Binding-site contacts:
Ligand atom C7 contacts residue PRO34 of chain 1.A at 3.8 Å (hydrophobic).
Ligand atom C16 contacts residue PRO34 of chain 1.A at 3.9 Å (hydrophobic).
Ligand atom C18 contacts residue ILE28 of chain 1.A at 3.8 Å (hydrophobic).
Ligand atom C13 contacts residue VAL33 of chain 1.A at 3.7 Å (hydrophobic).
Ligand atom C17 contacts residue PHE29 of chain 1.A at 3.4 Å (hydrophobic).
Ligand atom N contacts residue PRO34 of chain 1.A at 3.9 Å.
Ligand atom C5 contacts residue PHE90 of chain 1.A at 3.9 Å (hydrophobic).
Ligand atom C11 contacts residue TYR83 of chain 1.A at 3.4 Å (hydrophobic).
Ligand atom C8 contacts residue PHE90 of chain 1.A at 3.8 Å (hydrophobic).
Ligand atom O1 contacts residue PRO34 of chain 1.A at 3.6 Å.
Ligand atom N2 contacts residue ILE28 of chain 1.A at 3.6 Å.
Ligand atom C14 contacts residue ILE28 of chain 1.A at 3.5 Å (hydrophobic).
Ligand atom C13 contacts residue PHE90 of chain 1.A at 3.9 Å (hydrophobic).
Ligand atom N1 contacts residue PHE90 of chain 1.A at 4.0 Å.
Ligand atom C11 contacts residue ASN84 of chain 1.A at 3.3 Å.
Ligand atom C12 contacts residue ASN84 of chain 1.A at 4.0 Å.
Ligand atom C17 contacts residue VAL33 of chain 1.A at 4.0 Å (hydrophobic).
Ligand atom O3 contacts residue ASN84 of chain 1.A at 3.2 Å (h-bond).
Ligand atom C9 contacts residue VAL38 of chain 1.A at 3.9 Å (hydrophobic).
Ligand atom C10 contacts residue PHE90 of chain 1.A at 3.6 Å (hydrophobic).
Ligand atom C4 contacts residue PHE90 of chain 1.A at 3.9 Å (hydrophobic).
Ligand atom C8 contacts residue VAL38 of chain 1.A at 4.0 Å (hydrophobic).
Ligand atom C3 contacts residue PHE90 of chain 1.A at 4.1 Å (hydrophobic).
Ligand atom C13 contacts residue ILE28 of chain 1.A at 3.9 Å (hydrophobic).
Ligand atom C7 contacts residue PHE90 of chain 1.A at 3.8 Å (hydrophobic).
Ligand atom C12 contacts residue VAL33 of chain 1.A at 3.7 Å (hydrophobic).
Ligand atom C contacts residue ASN27 of chain 1.A at 3.2 Å.
Ligand atom C11 contacts residue VAL33 of chain 1.A at 4.1 Å (hydrophobic).
Ligand atom C9 contacts residue PHE90 of chain 1.A at 3.8 Å (hydrophobic).
Ligand atom O3 contacts residue CYS80 of chain 1.A at 3.7 Å.
Ligand atom C16 contacts residue PHE90 of chain 1.A at 3.5 Å (hydrophobic).
Ligand atom O2 contacts residue GLU37 of chain 1.A at 3.9 Å.
Ligand atom C14 contacts residue PHE90 of chain 1.A at 3.7 Å (hydrophobic).
Ligand atom C12 contacts residue PHE90 of chain 1.A at 4.0 Å (hydrophobic).
Ligand atom C17 contacts residue ILE28 of chain 1.A at 3.4 Å (hydrophobic).
Ligand atom O3 contacts residue VAL33 of chain 1.A at 3.9 Å.
Ligand atom C15 contacts residue PHE90 of chain 1.A at 3.4 Å (hydrophobic).
Ligand atom C9 contacts residue VAL33 of chain 1.A at 4.1 Å (hydrophobic).
Ligand atom C10 contacts residue VAL33 of chain 1.A at 3.8 Å (hydrophobic).
Ligand atom N1 contacts residue VAL33 of chain 1.A at 3.7 Å.

The protein below binds the small molecule below.
Small molecule (SMILES): COc1cc(C#N)ccc1S(=O)(=O)Nc1ccc2c(c1)cc(C)c(=O)n2C

Sequence of chain 1.A:
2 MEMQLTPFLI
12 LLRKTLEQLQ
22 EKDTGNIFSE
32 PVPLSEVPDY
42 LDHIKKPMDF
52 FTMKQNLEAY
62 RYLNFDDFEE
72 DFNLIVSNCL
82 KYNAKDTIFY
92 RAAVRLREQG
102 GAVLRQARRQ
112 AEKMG